Binding-site contacts:
Ligand atom O3B contacts residue TYR227 of chain 1.B at 2.4 Å (h-bond).
Ligand atom O1B contacts residue LYS278 of chain 1.B at 3.7 Å.
Ligand atom O2A contacts residue LYS278 of chain 1.B at 3.8 Å.
Ligand atom O1A contacts residue LYS278 of chain 1.B at 3.6 Å.
Ligand atom O1B contacts residue LYS117 of chain 1.B at 2.7 Å (salt-bridge).
Ligand atom S1 contacts residue ARG60 of chain 1.B at 3.4 Å (salt-bridge).
Ligand atom O1B contacts residue ARG46 of chain 1.B at 3.1 Å (salt-bridge).
Ligand atom O3B contacts residue LYS278 of chain 1.B at 3.0 Å (salt-bridge).
Ligand atom C1 contacts residue ARG46 of chain 1.B at 3.6 Å.
Ligand atom O2A contacts residue LYS117 of chain 1.B at 3.8 Å.
Ligand atom PA contacts residue ARG223 of chain 1.B at 3.5 Å.
Ligand atom O2B contacts residue ASN168 of chain 1.B at 3.3 Å (h-bond).
Ligand atom PB contacts residue TYR170 of chain 1.B at 3.6 Å.
Ligand atom PA contacts residue ARG46 of chain 1.B at 3.7 Å.
Ligand atom PB contacts residue LYS278 of chain 1.B at 3.9 Å.
Ligand atom O3A contacts residue ARG46 of chain 1.B at 3.4 Å (salt-bridge).
Ligand atom O3A contacts residue LYS278 of chain 1.B at 1.3 Å (salt-bridge).
Ligand atom O2B contacts residue TYR170 of chain 1.B at 2.4 Å (h-bond).
Ligand atom PA contacts residue LYS278 of chain 1.B at 2.8 Å.
Ligand atom O2B contacts residue TYR227 of chain 1.B at 2.8 Å (h-bond).
Ligand atom C10 contacts residue ARG60 of chain 1.B at 3.6 Å.
Ligand atom S1 contacts residue LYS117 of chain 1.B at 3.2 Å (salt-bridge).
Ligand atom O1A contacts residue ARG46 of chain 1.B at 3.7 Å.
Ligand atom O2A contacts residue ASN168 of chain 1.B at 2.6 Å (h-bond).
Ligand atom O3A contacts residue ARG223 of chain 1.B at 3.4 Å (salt-bridge).
Ligand atom S1 contacts residue TRP119 of chain 1.B at 3.2 Å.
Ligand atom O2A contacts residue ARG223 of chain 1.B at 3.0 Å (salt-bridge).
Ligand atom S1 contacts residue ARG46 of chain 1.B at 3.8 Å.
Ligand atom PA contacts residue LYS117 of chain 1.B at 3.8 Å.
Ligand atom O3B contacts residue ARG46 of chain 1.B at 3.0 Å (salt-bridge).
Ligand atom PB contacts residue TYR227 of chain 1.B at 3.1 Å.
Ligand atom O2B contacts residue LYS117 of chain 1.B at 3.5 Å (salt-bridge).
Ligand atom C6 contacts residue THR287 of chain 1.B at 3.9 Å.
Ligand atom C3 contacts residue ARG60 of chain 1.B at 3.6 Å.
Ligand atom C1 contacts residue TYR227 of chain 1.B at 3.6 Å (hydrophobic).
Ligand atom C10 contacts residue ARG46 of chain 1.B at 3.7 Å.
Ligand atom C2 contacts residue ARG60 of chain 1.B at 3.7 Å.
Ligand atom PB contacts residue LYS117 of chain 1.B at 3.2 Å.
Ligand atom C5 contacts residue ILE262 of chain 1.B at 3.8 Å (hydrophobic).
Ligand atom PB contacts residue ARG46 of chain 1.B at 3.5 Å.

A protein and the small-molecule ligand that binds it are described below.
Small molecule (SMILES): CC(C)=CCCC(C)=CCS[P](=O)(O)OP(=O)(O)O

Sequence of chain 1.B:
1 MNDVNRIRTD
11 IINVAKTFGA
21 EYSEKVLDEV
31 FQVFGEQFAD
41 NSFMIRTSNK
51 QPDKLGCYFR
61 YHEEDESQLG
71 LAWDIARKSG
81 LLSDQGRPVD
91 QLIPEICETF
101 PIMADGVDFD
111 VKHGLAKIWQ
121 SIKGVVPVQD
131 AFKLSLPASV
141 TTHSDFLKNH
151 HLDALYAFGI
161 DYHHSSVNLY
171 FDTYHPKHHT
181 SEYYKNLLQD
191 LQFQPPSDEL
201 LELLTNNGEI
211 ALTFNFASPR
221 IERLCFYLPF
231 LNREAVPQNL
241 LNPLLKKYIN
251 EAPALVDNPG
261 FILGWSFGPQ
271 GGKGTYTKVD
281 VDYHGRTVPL